A small-molecule ligand and the protein it binds are described below.
Small molecule (SMILES): CN(C)c1ccc2c(c1)C(C)(C)C1=CC(=[N+](C)C)C=CC1=C2c1cc(C(=O)NCCOCCOCCCCCCCl)ccc1C(=O)O

Sequence of chain 1.E:
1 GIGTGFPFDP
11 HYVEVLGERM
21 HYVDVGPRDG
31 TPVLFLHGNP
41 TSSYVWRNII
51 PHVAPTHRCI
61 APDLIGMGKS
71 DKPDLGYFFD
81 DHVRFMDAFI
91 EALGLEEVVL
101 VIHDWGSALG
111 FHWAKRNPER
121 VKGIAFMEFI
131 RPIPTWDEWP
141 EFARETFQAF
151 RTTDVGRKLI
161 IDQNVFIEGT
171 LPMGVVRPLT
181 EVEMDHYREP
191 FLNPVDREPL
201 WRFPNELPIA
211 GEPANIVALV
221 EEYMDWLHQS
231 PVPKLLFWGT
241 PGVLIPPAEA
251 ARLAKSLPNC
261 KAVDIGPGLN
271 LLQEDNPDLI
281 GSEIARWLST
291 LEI

Binding-site contacts:
Ligand atom C29 contacts residue GLY169 of chain 1.E at 4.0 Å.
Ligand atom C25 contacts residue THR146 of chain 1.E at 3.5 Å.
Ligand atom O contacts residue PHE142 of chain 1.E at 4.1 Å.
Ligand atom C17 contacts residue MET173 of chain 1.E at 3.7 Å (hydrophobic).
Ligand atom C23 contacts residue ASN270 of chain 1.E at 3.7 Å.
Ligand atom O2 contacts residue THR146 of chain 1.E at 3.4 Å.
Ligand atom O contacts residue PHE147 of chain 1.E at 3.8 Å.
Ligand atom C24 contacts residue ASP104 of chain 1.E at 1.4 Å.
Ligand atom C15 contacts residue ALA143 of chain 1.E at 3.7 Å (hydrophobic).
Ligand atom C14 contacts residue THR146 of chain 1.E at 3.5 Å.
Ligand atom C20 contacts residue THR170 of chain 1.E at 4.0 Å.
Ligand atom O contacts residue ALA143 of chain 1.E at 3.2 Å.
Ligand atom N1 contacts residue MET173 of chain 1.E at 3.8 Å.
Ligand atom C19 contacts residue THR170 of chain 1.E at 3.8 Å.
Ligand atom C30 contacts residue MET173 of chain 1.E at 4.0 Å (hydrophobic).
Ligand atom O1 contacts residue PHE147 of chain 1.E at 3.6 Å.
Ligand atom C19 contacts residue ASN270 of chain 1.E at 4.0 Å.
Ligand atom C13 contacts residue MET173 of chain 1.E at 4.0 Å (hydrophobic).
Ligand atom C13 contacts residue THR146 of chain 1.E at 3.9 Å.
Ligand atom C14 contacts residue MET173 of chain 1.E at 4.0 Å (hydrophobic).
Ligand atom O2 contacts residue THR170 of chain 1.E at 2.9 Å (h-bond).
Ligand atom O1 contacts residue THR170 of chain 1.E at 3.4 Å.
Ligand atom C19 contacts residue GLY174 of chain 1.E at 3.8 Å.
Ligand atom C22 contacts residue ASP104 of chain 1.E at 3.6 Å.
Ligand atom C17 contacts residue ALA143 of chain 1.E at 4.1 Å (hydrophobic).
Ligand atom C23 contacts residue ASP104 of chain 1.E at 2.8 Å.
Ligand atom C20 contacts residue ASN270 of chain 1.E at 3.7 Å.
Ligand atom C16 contacts residue ALA143 of chain 1.E at 3.9 Å (hydrophobic).
Ligand atom C21 contacts residue ASN270 of chain 1.E at 3.6 Å.
Ligand atom C6 contacts residue GLN163 of chain 1.E at 3.3 Å.
Ligand atom C22 contacts residue ASN270 of chain 1.E at 3.4 Å.
Ligand atom C17 contacts residue THR170 of chain 1.E at 4.0 Å.
Ligand atom C15 contacts residue THR146 of chain 1.E at 3.6 Å.
Ligand atom C21 contacts residue PHE147 of chain 1.E at 4.0 Å (hydrophobic).
Ligand atom C17 contacts residue PHE142 of chain 1.E at 3.6 Å (hydrophobic).
Ligand atom O contacts residue THR170 of chain 1.E at 3.9 Å.
Ligand atom C16 contacts residue MET173 of chain 1.E at 3.7 Å (hydrophobic).
Ligand atom N1 contacts residue THR146 of chain 1.E at 3.1 Å (h-bond).
Ligand atom O2 contacts residue VAL165 of chain 1.E at 3.8 Å.
Ligand atom C24 contacts residue LEU244 of chain 1.E at 3.9 Å (hydrophobic).